Sequence of chain 1.A:
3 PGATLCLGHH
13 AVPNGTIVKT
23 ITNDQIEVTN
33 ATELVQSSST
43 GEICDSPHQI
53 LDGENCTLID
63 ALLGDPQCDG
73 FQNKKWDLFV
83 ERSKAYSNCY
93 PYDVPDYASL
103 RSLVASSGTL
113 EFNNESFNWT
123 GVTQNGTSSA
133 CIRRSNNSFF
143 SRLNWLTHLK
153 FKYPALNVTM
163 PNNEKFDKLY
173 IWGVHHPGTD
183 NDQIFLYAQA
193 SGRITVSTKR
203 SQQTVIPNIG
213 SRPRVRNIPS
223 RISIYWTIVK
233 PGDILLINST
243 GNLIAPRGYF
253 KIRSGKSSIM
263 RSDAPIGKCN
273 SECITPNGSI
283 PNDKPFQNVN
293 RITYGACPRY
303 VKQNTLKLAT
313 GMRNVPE

Binding-site contacts:
Ligand atom C7 contacts residue THR242 of chain 1.A at 4.2 Å.
Ligand atom C3 contacts residue ALA157 of chain 1.A at 4.5 Å (hydrophobic).
Ligand atom O6 contacts residue LEU158 of chain 1.A at 4.1 Å.
Ligand atom C5 contacts residue NAG1 of chain 1.D at 4.0 Å.
Ligand atom C7 contacts residue ASN240 of chain 1.A at 3.2 Å.
Ligand atom O7 contacts residue SER241 of chain 1.A at 3.5 Å (h-bond).
Ligand atom C1 contacts residue ASN240 of chain 1.A at 1.5 Å.
Ligand atom C8 contacts residue ARG195 of chain 1.A at 3.6 Å.
Ligand atom O6 contacts residue ASN159 of chain 1.A at 4.0 Å.
Ligand atom C3 contacts residue ASN240 of chain 1.A at 3.8 Å.
Ligand atom C8 contacts residue ASN240 of chain 1.A at 4.4 Å.
Ligand atom C6 contacts residue NAG1 of chain 1.D at 4.1 Å.
Ligand atom O5 contacts residue ALA157 of chain 1.A at 4.2 Å.
Ligand atom C5 contacts residue ALA157 of chain 1.A at 4.2 Å (hydrophobic).
Ligand atom O5 contacts residue LEU158 of chain 1.A at 3.2 Å (h-bond).
Ligand atom C6 contacts residue ASN159 of chain 1.A at 3.9 Å.
Ligand atom O5 contacts residue ASN240 of chain 1.A at 2.4 Å (h-bond).
Ligand atom C4 contacts residue ASN240 of chain 1.A at 4.3 Å.
Ligand atom C5 contacts residue ASN240 of chain 1.A at 3.7 Å.
Ligand atom C8 contacts residue ILE211 of chain 2.A at 4.2 Å (hydrophobic).
Ligand atom C1 contacts residue ASN159 of chain 1.A at 4.5 Å.
Ligand atom O5 contacts residue ASN159 of chain 1.A at 3.9 Å.
Ligand atom C1 contacts residue LEU158 of chain 1.A at 3.8 Å (hydrophobic).
Ligand atom C2 contacts residue ASN240 of chain 1.A at 2.5 Å.
Ligand atom O7 contacts residue THR242 of chain 1.A at 3.5 Å.
Ligand atom C5 contacts residue LEU158 of chain 1.A at 4.5 Å (hydrophobic).
Ligand atom N2 contacts residue ASN240 of chain 1.A at 2.9 Å (h-bond).
Ligand atom O7 contacts residue ARG195 of chain 1.A at 3.8 Å.
Ligand atom C5 contacts residue ASN159 of chain 1.A at 4.4 Å.
Ligand atom C4 contacts residue ALA157 of chain 1.A at 3.8 Å (hydrophobic).
Ligand atom O7 contacts residue ASN240 of chain 1.A at 3.2 Å (h-bond).
Ligand atom C6 contacts residue ALA157 of chain 1.A at 4.2 Å (hydrophobic).
Ligand atom O6 contacts residue ALA157 of chain 1.A at 3.1 Å.

A small-molecule ligand and the protein it binds are described below.
Small molecule (SMILES): CC(=O)N[C@@H]1[C@@H](O)[C@H](O)[C@@H](CO)O[C@H]1O

Sequence of chain 2.A:
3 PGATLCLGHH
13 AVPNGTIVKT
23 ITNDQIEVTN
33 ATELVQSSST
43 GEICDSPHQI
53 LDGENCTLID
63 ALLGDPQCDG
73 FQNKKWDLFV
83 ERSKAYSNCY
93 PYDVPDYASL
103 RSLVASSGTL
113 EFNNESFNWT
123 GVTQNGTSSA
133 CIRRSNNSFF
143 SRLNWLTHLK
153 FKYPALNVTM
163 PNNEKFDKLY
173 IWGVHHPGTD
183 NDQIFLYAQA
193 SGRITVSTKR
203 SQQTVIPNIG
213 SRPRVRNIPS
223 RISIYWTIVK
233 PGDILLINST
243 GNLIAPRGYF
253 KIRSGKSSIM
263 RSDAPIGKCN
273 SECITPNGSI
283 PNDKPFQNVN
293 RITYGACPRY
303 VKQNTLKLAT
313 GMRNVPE